This small molecule binds to this protein.
Small molecule (SMILES): C[C@]12CC[C@H](O)C[C@@H]1CC[C@@H]1[C@@H]2CC[C@]2(C)C(=O)CC[C@@H]12

Binding-site contacts:
Ligand atom O3 contacts residue HIS224 of chain 1.B at 3.1 Å (h-bond).
Ligand atom C1 contacts residue TRP229 of chain 1.B at 4.2 Å (hydrophobic).
Ligand atom C16 contacts residue VAL130 of chain 1.B at 3.8 Å (hydrophobic).
Ligand atom C15 contacts residue VAL56 of chain 1.B at 4.4 Å (hydrophobic).
Ligand atom C3 contacts residue LEU308 of chain 1.B at 4.3 Å (hydrophobic).
Ligand atom C2 contacts residue TYR26 of chain 1.B at 3.6 Å (hydrophobic).
Ligand atom C19 contacts residue TYR57 of chain 1.B at 4.2 Å (hydrophobic).
Ligand atom C3 contacts residue HIS224 of chain 1.B at 3.9 Å.
Ligand atom C6 contacts residue TRP88 of chain 1.B at 4.0 Å (hydrophobic).
Ligand atom C19 contacts residue VAL56 of chain 1.B at 4.0 Å (hydrophobic).
Ligand atom C7 contacts residue TRP229 of chain 1.B at 4.3 Å (hydrophobic).
Ligand atom C11 contacts residue TYR26 of chain 1.B at 3.8 Å (hydrophobic).
Ligand atom C17 contacts residue VAL130 of chain 1.B at 4.3 Å (hydrophobic).
Ligand atom C4 contacts residue LEU310 of chain 1.B at 4.1 Å (hydrophobic).
Ligand atom C11 contacts residue TRP229 of chain 1.B at 4.5 Å (hydrophobic).
Ligand atom C7 contacts residue ILE131 of chain 1.B at 4.3 Å (hydrophobic).
Ligand atom C16 contacts residue ILE131 of chain 1.B at 3.2 Å (hydrophobic).
Ligand atom C12 contacts residue TRP229 of chain 1.B at 4.1 Å (hydrophobic).
Ligand atom C9 contacts residue TRP229 of chain 1.B at 4.0 Å (hydrophobic).
Ligand atom C19 contacts residue TYR26 of chain 1.B at 3.9 Å (hydrophobic).
Ligand atom C14 contacts residue TRP229 of chain 1.B at 4.0 Å (hydrophobic).
Ligand atom C1 contacts residue TYR26 of chain 1.B at 3.2 Å (hydrophobic).
Ligand atom C2 contacts residue HIS224 of chain 1.B at 3.7 Å.
Ligand atom C3 contacts residue TRP229 of chain 1.B at 4.5 Å (hydrophobic).
Ligand atom C15 contacts residue VAL130 of chain 1.B at 4.1 Å (hydrophobic).
Ligand atom C18 contacts residue VAL56 of chain 1.B at 3.7 Å (hydrophobic).
Ligand atom C10 contacts residue TYR26 of chain 1.B at 4.4 Å (hydrophobic).
Ligand atom O3 contacts residue NAP1 of chain 1.H at 4.0 Å.
Ligand atom C1 contacts residue GLU226 of chain 1.B at 4.3 Å.
Ligand atom C15 contacts residue ILE131 of chain 1.B at 2.8 Å (hydrophobic).
Ligand atom C8 contacts residue VAL56 of chain 1.B at 4.1 Å (hydrophobic).
Ligand atom C7 contacts residue TRP88 of chain 1.B at 4.2 Å (hydrophobic).
Ligand atom O3 contacts residue LEU308 of chain 1.B at 3.6 Å.
Ligand atom C14 contacts residue ILE131 of chain 1.B at 3.9 Å (hydrophobic).

Sequence of chain 1.B:
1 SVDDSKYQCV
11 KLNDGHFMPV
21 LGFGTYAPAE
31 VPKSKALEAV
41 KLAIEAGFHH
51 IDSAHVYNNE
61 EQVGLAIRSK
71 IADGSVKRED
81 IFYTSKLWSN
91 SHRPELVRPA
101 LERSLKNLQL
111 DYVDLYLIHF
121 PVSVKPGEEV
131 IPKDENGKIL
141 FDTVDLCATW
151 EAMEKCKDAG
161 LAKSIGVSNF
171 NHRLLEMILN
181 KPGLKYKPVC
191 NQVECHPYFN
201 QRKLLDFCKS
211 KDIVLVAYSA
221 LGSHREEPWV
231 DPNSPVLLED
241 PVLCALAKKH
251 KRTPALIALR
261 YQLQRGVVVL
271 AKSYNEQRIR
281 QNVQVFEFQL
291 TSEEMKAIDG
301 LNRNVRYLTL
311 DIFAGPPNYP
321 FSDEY